Binding-site contacts:
Ligand atom C7 contacts residue ASN65 of chain 1.A at 3.7 Å.
Ligand atom O5 contacts residue ASN88 of chain 1.A at 2.3 Å (h-bond).
Ligand atom O3 contacts residue ARG221 of chain 1.A at 2.8 Å (salt-bridge).
Ligand atom O6 contacts residue ARG221 of chain 1.A at 4.1 Å.
Ligand atom C6 contacts residue GLU87 of chain 1.A at 3.9 Å.
Ligand atom C1 contacts residue GLU67 of chain 1.A at 4.4 Å.
Ligand atom N2 contacts residue GLU67 of chain 1.A at 4.1 Å.
Ligand atom O7 contacts residue ARG221 of chain 1.A at 2.9 Å (salt-bridge).
Ligand atom C7 contacts residue CYS91 of chain 1.A at 4.4 Å (hydrophobic).
Ligand atom C4 contacts residue ASN88 of chain 1.A at 4.2 Å.
Ligand atom C5 contacts residue ASN88 of chain 1.A at 3.6 Å.
Ligand atom O5 contacts residue GLU87 of chain 1.A at 4.2 Å.
Ligand atom C8 contacts residue CYS136 of chain 1.A at 4.2 Å (hydrophobic).
Ligand atom C8 contacts residue ARG221 of chain 1.A at 3.6 Å.
Ligand atom C3 contacts residue ARG221 of chain 1.A at 3.8 Å.
Ligand atom C2 contacts residue ARG221 of chain 1.A at 3.8 Å.
Ligand atom C8 contacts residue CYS91 of chain 1.A at 3.8 Å (hydrophobic).
Ligand atom C7 contacts residue GLU67 of chain 1.A at 4.0 Å.
Ligand atom O7 contacts residue ASN88 of chain 1.A at 2.8 Å (h-bond).
Ligand atom C8 contacts residue ASN65 of chain 1.A at 3.3 Å.
Ligand atom O6 contacts residue GLU87 of chain 1.A at 3.3 Å (salt-bridge).
Ligand atom O7 contacts residue ASN65 of chain 1.A at 3.1 Å (h-bond).
Ligand atom C1 contacts residue GLU87 of chain 1.A at 4.4 Å.
Ligand atom C8 contacts residue PRO66 of chain 1.A at 4.3 Å (hydrophobic).
Ligand atom C1 contacts residue ASN88 of chain 1.A at 1.4 Å.
Ligand atom C7 contacts residue ARG221 of chain 1.A at 3.0 Å.
Ligand atom N2 contacts residue ASN88 of chain 1.A at 3.0 Å (h-bond).
Ligand atom C2 contacts residue ASN88 of chain 1.A at 2.4 Å.
Ligand atom C8 contacts residue GLU67 of chain 1.A at 3.9 Å.
Ligand atom C7 contacts residue ASN88 of chain 1.A at 3.2 Å.
Ligand atom C3 contacts residue ASN88 of chain 1.A at 3.8 Å.
Ligand atom C8 contacts residue SER137 of chain 1.A at 3.7 Å.
Ligand atom C8 contacts residue SER135 of chain 1.A at 4.0 Å.
Ligand atom O7 contacts residue CYS91 of chain 1.A at 4.3 Å.
Ligand atom N2 contacts residue ARG221 of chain 1.A at 3.3 Å (salt-bridge).

The small molecule below binds the protein below.
Small molecule (SMILES): CC(=O)N[C@H]1[C@H](O[C@H]2[C@H](O)[C@@H](NC(C)=O)CO[C@@H]2CO)O[C@H](CO)[C@@H](O[C@@H]2O[C@H](CO)[C@@H](O)[C@H](O)[C@@H]2O)[C@@H]1O

Sequence of chain 1.A:
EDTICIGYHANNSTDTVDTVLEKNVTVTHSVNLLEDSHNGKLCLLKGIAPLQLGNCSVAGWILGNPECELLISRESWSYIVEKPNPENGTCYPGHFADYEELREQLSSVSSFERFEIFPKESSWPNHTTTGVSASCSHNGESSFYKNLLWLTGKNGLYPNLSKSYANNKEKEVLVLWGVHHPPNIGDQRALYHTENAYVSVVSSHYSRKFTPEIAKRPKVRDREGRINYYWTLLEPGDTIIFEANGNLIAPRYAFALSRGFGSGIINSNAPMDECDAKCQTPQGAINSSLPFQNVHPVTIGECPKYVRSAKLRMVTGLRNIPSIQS